Sequence of chain 13.G:
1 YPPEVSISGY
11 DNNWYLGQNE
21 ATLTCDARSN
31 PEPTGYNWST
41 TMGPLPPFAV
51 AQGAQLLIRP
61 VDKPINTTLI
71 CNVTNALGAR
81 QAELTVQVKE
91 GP

The protein below binds the small molecule below.
Small molecule (SMILES): CC(=O)N[C@H]1[C@H](O[C@H]2[C@H](O)[C@@H](NC(C)=O)CO[C@@H]2CO[C@@H]2O[C@@H](C)[C@@H](O)[C@@H](O)[C@@H]2O)O[C@H](CO)[C@@H](O[C@@H]2O[C@H](CO)[C@@H](O)[C@H](O)[C@@H]2O)[C@@H]1O

Binding-site contacts:
Ligand atom C8 contacts residue PRO64 of chain 13.G at 3.4 Å (hydrophobic).
Ligand atom N2 contacts residue PRO64 of chain 13.G at 4.3 Å.
Ligand atom C8 contacts residue GLN87 of chain 13.G at 4.5 Å.
Ligand atom O5 contacts residue ASN66 of chain 13.G at 2.2 Å (h-bond).
Ligand atom C1 contacts residue ASN66 of chain 13.G at 1.4 Å.
Ligand atom N2 contacts residue ASN66 of chain 13.G at 2.8 Å (h-bond).
Ligand atom C4 contacts residue ASN66 of chain 13.G at 4.0 Å.
Ligand atom C3 contacts residue ASN66 of chain 13.G at 3.6 Å.
Ligand atom O7 contacts residue ASN66 of chain 13.G at 4.3 Å.
Ligand atom C7 contacts residue ASN66 of chain 13.G at 4.0 Å.
Ligand atom C7 contacts residue PRO64 of chain 13.G at 3.8 Å (hydrophobic).
Ligand atom C2 contacts residue ASN66 of chain 13.G at 2.2 Å.
Ligand atom C5 contacts residue ASN66 of chain 13.G at 3.5 Å.
Ligand atom N2 contacts residue ILE65 of chain 13.G at 4.4 Å.
Ligand atom O7 contacts residue PRO64 of chain 13.G at 3.9 Å.